Sequence of chain 2.D:
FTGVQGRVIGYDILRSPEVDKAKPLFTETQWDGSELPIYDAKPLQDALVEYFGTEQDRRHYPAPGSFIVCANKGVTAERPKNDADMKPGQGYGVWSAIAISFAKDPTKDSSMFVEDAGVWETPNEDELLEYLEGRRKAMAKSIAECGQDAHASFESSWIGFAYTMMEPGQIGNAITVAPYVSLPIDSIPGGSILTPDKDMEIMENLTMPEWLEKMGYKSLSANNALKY

Sequence of chain 2.E:
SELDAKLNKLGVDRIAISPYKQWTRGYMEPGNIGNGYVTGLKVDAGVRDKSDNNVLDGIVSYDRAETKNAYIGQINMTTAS

The protein below binds the small molecule below.
Small molecule (SMILES): COC(=O)[C@@H](N)Cc1c[nH]c[nH+]1

Binding-site contacts:
Ligand atom CA contacts residue SER81 of chain 2.C at 3.3 Å.
Ligand atom CE1 contacts residue SER81 of chain 2.C at 3.6 Å.
Ligand atom CM contacts residue GLU116 of chain 2.D at 3.5 Å.
Ligand atom C contacts residue PHE114 of chain 2.D at 3.7 Å (hydrophobic).
Ligand atom N contacts residue SER81 of chain 2.C at 4.0 Å.
Ligand atom CM contacts residue LYS74 of chain 2.D at 4.1 Å.
Ligand atom NE2 contacts residue PHE2 of chain 2.D at 3.2 Å.
Ligand atom OXT contacts residue LYS74 of chain 2.D at 3.9 Å.
Ligand atom CD2 contacts residue PHE2 of chain 2.D at 3.7 Å (hydrophobic).
Ligand atom NE2 contacts residue GLU66 of chain 2.E at 3.9 Å.
Ligand atom CE1 contacts residue PHE2 of chain 2.D at 3.9 Å (hydrophobic).
Ligand atom CM contacts residue ASN73 of chain 2.D at 3.6 Å.
Ligand atom CB contacts residue PHE114 of chain 2.D at 3.9 Å (hydrophobic).
Ligand atom CG contacts residue SER81 of chain 2.C at 3.2 Å.
Ligand atom O contacts residue GLU116 of chain 2.D at 3.3 Å (salt-bridge).
Ligand atom CG contacts residue PYR1 of chain 2.D at 3.7 Å.
Ligand atom C contacts residue PYR1 of chain 2.D at 3.4 Å.
Ligand atom N contacts residue PYR1 of chain 2.D at 1.3 Å.
Ligand atom CB contacts residue SER81 of chain 2.C at 3.4 Å.
Ligand atom CM contacts residue ALA72 of chain 2.D at 3.7 Å (hydrophobic).
Ligand atom N contacts residue PHE2 of chain 2.D at 3.6 Å (h-bond).
Ligand atom CB contacts residue PYR1 of chain 2.D at 3.5 Å.
Ligand atom CM contacts residue SER81 of chain 2.C at 4.1 Å.
Ligand atom CE1 contacts residue TYR62 of chain 2.E at 3.6 Å (hydrophobic).
Ligand atom CD2 contacts residue ASP63 of chain 2.E at 3.7 Å.
Ligand atom CE1 contacts residue ASP63 of chain 2.E at 3.4 Å.
Ligand atom O contacts residue PHE114 of chain 2.D at 2.9 Å (h-bond).
Ligand atom CD2 contacts residue PHE114 of chain 2.D at 4.1 Å (hydrophobic).
Ligand atom O contacts residue PYR1 of chain 2.D at 4.0 Å.
Ligand atom NE2 contacts residue ASP63 of chain 2.E at 2.6 Å (salt-bridge).
Ligand atom CE1 contacts residue GLU66 of chain 2.E at 3.3 Å.
Ligand atom OXT contacts residue GLU116 of chain 2.D at 3.6 Å (salt-bridge).
Ligand atom CA contacts residue PYR1 of chain 2.D at 2.4 Å.
Ligand atom CM contacts residue ALA80 of chain 2.C at 3.5 Å (hydrophobic).
Ligand atom ND1 contacts residue SER81 of chain 2.C at 2.6 Å (h-bond).
Ligand atom N contacts residue PHE114 of chain 2.D at 2.9 Å (h-bond).
Ligand atom CA contacts residue PHE114 of chain 2.D at 3.7 Å (hydrophobic).
Ligand atom O contacts residue VAL115 of chain 2.D at 3.3 Å.
Ligand atom ND1 contacts residue TYR62 of chain 2.E at 3.4 Å.
Ligand atom CD2 contacts residue PYR1 of chain 2.D at 4.1 Å.

Sequence of chain 2.C:
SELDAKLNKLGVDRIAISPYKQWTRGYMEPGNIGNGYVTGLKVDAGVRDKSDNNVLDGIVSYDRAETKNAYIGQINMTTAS